Sequence of chain 1.B:
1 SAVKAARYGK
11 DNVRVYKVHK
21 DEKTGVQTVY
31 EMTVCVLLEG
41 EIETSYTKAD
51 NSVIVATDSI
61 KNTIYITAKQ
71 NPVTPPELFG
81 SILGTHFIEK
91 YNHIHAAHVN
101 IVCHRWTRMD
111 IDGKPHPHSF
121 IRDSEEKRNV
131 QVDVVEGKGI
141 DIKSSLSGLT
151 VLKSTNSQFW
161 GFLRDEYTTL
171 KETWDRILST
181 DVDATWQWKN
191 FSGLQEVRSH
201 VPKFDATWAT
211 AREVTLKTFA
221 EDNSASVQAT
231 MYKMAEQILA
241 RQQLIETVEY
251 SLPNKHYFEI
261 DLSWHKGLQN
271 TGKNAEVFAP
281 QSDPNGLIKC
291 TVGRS

The small molecule below binds the protein below.
Small molecule (SMILES): O=c1[nH]c(=O)c2nn[nH]c2[nH]1

Sequence of chain 2.B:
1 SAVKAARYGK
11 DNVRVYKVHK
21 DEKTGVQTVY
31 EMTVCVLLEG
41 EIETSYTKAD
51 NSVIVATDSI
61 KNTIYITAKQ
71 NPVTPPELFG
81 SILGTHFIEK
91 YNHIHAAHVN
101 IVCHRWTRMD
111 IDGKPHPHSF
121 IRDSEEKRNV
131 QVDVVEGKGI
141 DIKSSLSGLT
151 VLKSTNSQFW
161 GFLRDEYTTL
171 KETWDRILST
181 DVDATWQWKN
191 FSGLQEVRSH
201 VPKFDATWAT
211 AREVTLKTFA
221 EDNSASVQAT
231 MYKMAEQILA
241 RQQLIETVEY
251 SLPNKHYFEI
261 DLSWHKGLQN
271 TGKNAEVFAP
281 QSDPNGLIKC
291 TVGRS

Binding-site contacts:
Ligand atom C6 contacts residue PHE258 of chain 1.B at 3.2 Å (hydrophobic).
Ligand atom N9 contacts residue ASP58 of chain 2.B at 3.7 Å.
Ligand atom N8 contacts residue ASP58 of chain 2.B at 2.6 Å (salt-bridge).
Ligand atom N1 contacts residue GLU259 of chain 1.B at 4.1 Å.
Ligand atom N7 contacts residue LEU170 of chain 1.B at 3.4 Å.
Ligand atom N1 contacts residue PHE258 of chain 1.B at 3.2 Å.
Ligand atom N8 contacts residue LYS61 of chain 2.B at 4.2 Å.
Ligand atom C4 contacts residue PHE258 of chain 1.B at 3.7 Å (hydrophobic).
Ligand atom O6 contacts residue LEU170 of chain 1.B at 4.5 Å.
Ligand atom N8 contacts residue PHE258 of chain 1.B at 4.3 Å.
Ligand atom O2 contacts residue GLU259 of chain 1.B at 3.3 Å (salt-bridge).
Ligand atom C5 contacts residue LEU170 of chain 1.B at 4.3 Å (hydrophobic).
Ligand atom O2 contacts residue PHE258 of chain 1.B at 3.5 Å.
Ligand atom N7 contacts residue PHE258 of chain 1.B at 3.9 Å.
Ligand atom C2 contacts residue GLU259 of chain 1.B at 4.4 Å.
Ligand atom N9 contacts residue PHE258 of chain 1.B at 4.0 Å.
Ligand atom N7 contacts residue ASP58 of chain 2.B at 3.3 Å (salt-bridge).
Ligand atom C2 contacts residue PHE258 of chain 1.B at 3.4 Å (hydrophobic).
Ligand atom N9 contacts residue LYS61 of chain 2.B at 4.4 Å.
Ligand atom O6 contacts residue PHE258 of chain 1.B at 3.5 Å.
Ligand atom C5 contacts residue PHE258 of chain 1.B at 3.4 Å (hydrophobic).
Ligand atom N8 contacts residue LEU170 of chain 1.B at 4.1 Å.
Ligand atom N3 contacts residue PHE258 of chain 1.B at 3.8 Å.